This small molecule binds to this protein.
Small molecule (SMILES): O=C(O)Cc1ccc(O)c(O)c1

Sequence of chain 1.C:
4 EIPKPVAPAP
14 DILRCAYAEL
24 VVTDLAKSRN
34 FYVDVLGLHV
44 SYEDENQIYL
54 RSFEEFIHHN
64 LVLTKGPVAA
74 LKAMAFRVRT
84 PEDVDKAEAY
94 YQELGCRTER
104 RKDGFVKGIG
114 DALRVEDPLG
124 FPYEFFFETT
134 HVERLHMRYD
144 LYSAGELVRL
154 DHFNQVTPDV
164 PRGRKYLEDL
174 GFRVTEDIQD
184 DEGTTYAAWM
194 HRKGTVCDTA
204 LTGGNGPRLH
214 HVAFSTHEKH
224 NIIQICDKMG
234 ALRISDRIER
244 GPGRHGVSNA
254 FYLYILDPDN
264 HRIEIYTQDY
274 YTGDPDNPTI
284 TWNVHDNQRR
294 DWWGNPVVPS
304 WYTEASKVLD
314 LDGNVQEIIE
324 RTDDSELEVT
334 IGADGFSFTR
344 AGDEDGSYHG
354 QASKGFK

Binding-site contacts:
Ligand atom O1 contacts residue HIS248 of chain 1.C at 2.6 Å (h-bond).
Ligand atom C2 contacts residue TRP192 of chain 1.C at 3.8 Å (hydrophobic).
Ligand atom C5 contacts residue SER251 of chain 1.C at 3.6 Å.
Ligand atom O4 contacts residue TYR269 of chain 1.C at 3.5 Å.
Ligand atom O2 contacts residue TRP304 of chain 1.C at 3.5 Å.
Ligand atom C2 contacts residue TYR257 of chain 1.C at 3.0 Å (hydrophobic).
Ligand atom C5 contacts residue HIS248 of chain 1.C at 3.5 Å.
Ligand atom O1 contacts residue ARG243 of chain 1.C at 2.8 Å (salt-bridge).
Ligand atom C1 contacts residue HIS248 of chain 1.C at 3.2 Å.
Ligand atom C3 contacts residue FE21 of chain 1.M at 2.8 Å.
Ligand atom C4 contacts residue TRP192 of chain 1.C at 3.5 Å (hydrophobic).
Ligand atom C5 contacts residue TRP192 of chain 1.C at 3.4 Å (hydrophobic).
Ligand atom C3 contacts residue HIS248 of chain 1.C at 3.7 Å.
Ligand atom C3 contacts residue TRP192 of chain 1.C at 3.8 Å (hydrophobic).
Ligand atom C8 contacts residue HIS248 of chain 1.C at 3.3 Å.
Ligand atom C7 contacts residue ARG293 of chain 1.C at 3.4 Å.
Ligand atom C6 contacts residue TRP192 of chain 1.C at 3.8 Å (hydrophobic).
Ligand atom C8 contacts residue ARG293 of chain 1.C at 3.4 Å.
Ligand atom O3 contacts residue FE21 of chain 1.M at 2.0 Å.
Ligand atom C4 contacts residue FE21 of chain 1.M at 2.9 Å.
Ligand atom C4 contacts residue GLU267 of chain 1.C at 3.8 Å.
Ligand atom C7 contacts residue TRP192 of chain 1.C at 3.8 Å (hydrophobic).
Ligand atom C3 contacts residue TYR257 of chain 1.C at 3.0 Å (hydrophobic).
Ligand atom O2 contacts residue ARG243 of chain 1.C at 2.9 Å (salt-bridge).
Ligand atom O4 contacts residue FE21 of chain 1.M at 2.0 Å.
Ligand atom O4 contacts residue GLU267 of chain 1.C at 3.1 Å (salt-bridge).
Ligand atom C5 contacts residue VAL250 of chain 1.C at 3.8 Å (hydrophobic).
Ligand atom O3 contacts residue HIS214 of chain 1.C at 2.9 Å.
Ligand atom O3 contacts residue GLU267 of chain 1.C at 3.1 Å (salt-bridge).
Ligand atom C6 contacts residue VAL250 of chain 1.C at 3.2 Å (hydrophobic).
Ligand atom O1 contacts residue ARG293 of chain 1.C at 2.9 Å (salt-bridge).
Ligand atom C4 contacts residue HIS248 of chain 1.C at 3.4 Å.
Ligand atom O3 contacts residue TYR257 of chain 1.C at 2.6 Å (h-bond).
Ligand atom C8 contacts residue ARG243 of chain 1.C at 3.5 Å.
Ligand atom O4 contacts residue HIS155 of chain 1.C at 3.0 Å (h-bond).
Ligand atom O2 contacts residue ARG293 of chain 1.C at 2.7 Å (salt-bridge).
Ligand atom C7 contacts residue HIS248 of chain 1.C at 3.5 Å.
Ligand atom C2 contacts residue HIS248 of chain 1.C at 3.4 Å.
Ligand atom C6 contacts residue HIS248 of chain 1.C at 3.4 Å.
Ligand atom C1 contacts residue TRP192 of chain 1.C at 3.5 Å (hydrophobic).